The protein below binds the small molecule below.
Small molecule (SMILES): CC[C@H](C)[C@H](NC(=O)[C@@H](N)CC(=O)O)C(=O)N[C@@H](CC(N)=O)C(=O)N[C@@H](Cc1ccccc1)C(=O)N[C@@H](CO)C(=O)N[C@@H](CO)C(=O)N[C@H](C=O)CC(C)C

Sequence of chain 24.T:
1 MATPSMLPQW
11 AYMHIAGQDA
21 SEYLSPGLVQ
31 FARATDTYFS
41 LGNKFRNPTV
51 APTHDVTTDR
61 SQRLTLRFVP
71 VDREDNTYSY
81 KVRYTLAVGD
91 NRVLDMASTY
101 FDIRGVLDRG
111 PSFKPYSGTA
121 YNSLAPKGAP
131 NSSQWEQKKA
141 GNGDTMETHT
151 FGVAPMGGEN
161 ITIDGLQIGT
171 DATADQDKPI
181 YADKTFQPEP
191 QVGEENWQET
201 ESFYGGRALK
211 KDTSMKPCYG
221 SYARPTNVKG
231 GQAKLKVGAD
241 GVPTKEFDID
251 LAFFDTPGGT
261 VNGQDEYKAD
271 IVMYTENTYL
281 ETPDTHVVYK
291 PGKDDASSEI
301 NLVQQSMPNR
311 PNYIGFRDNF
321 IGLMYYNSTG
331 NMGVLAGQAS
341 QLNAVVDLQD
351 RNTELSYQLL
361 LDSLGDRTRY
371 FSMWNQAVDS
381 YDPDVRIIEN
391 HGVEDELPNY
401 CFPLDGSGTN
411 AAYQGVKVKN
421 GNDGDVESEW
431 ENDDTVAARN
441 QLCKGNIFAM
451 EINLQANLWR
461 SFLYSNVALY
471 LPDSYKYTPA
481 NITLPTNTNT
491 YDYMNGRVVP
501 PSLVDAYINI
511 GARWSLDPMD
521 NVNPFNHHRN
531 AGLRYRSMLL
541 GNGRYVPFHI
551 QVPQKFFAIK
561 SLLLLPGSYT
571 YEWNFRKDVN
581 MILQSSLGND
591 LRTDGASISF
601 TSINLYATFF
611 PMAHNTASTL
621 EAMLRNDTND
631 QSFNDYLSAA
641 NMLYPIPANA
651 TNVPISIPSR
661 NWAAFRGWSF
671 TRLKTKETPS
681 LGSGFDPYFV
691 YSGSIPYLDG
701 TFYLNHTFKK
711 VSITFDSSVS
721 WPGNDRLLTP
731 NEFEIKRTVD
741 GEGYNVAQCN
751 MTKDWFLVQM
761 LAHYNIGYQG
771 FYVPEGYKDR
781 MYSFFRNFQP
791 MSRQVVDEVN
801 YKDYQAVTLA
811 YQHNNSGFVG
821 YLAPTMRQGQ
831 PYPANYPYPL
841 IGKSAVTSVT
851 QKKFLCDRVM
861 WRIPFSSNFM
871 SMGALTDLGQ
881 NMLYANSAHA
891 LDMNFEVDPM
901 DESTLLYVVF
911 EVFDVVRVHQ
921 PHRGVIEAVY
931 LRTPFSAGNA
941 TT

Binding-site contacts:
Ligand atom CG2 contacts residue LEU637 of chain 24.T at 3.8 Å (hydrophobic).
Ligand atom CA contacts residue PHE45 of chain 24.U at 3.6 Å (hydrophobic).
Ligand atom O contacts residue ASN47 of chain 24.U at 3.3 Å (h-bond).
Ligand atom N contacts residue SER871 of chain 24.T at 3.5 Å (h-bond).
Ligand atom O contacts residue ARG46 of chain 24.U at 3.5 Å (salt-bridge).
Ligand atom CB contacts residue PHE45 of chain 24.U at 3.3 Å (hydrophobic).
Ligand atom O contacts residue ARG666 of chain 24.T at 3.1 Å (salt-bridge).
Ligand atom CG2 contacts residue TYR636 of chain 24.T at 3.4 Å (hydrophobic).
Ligand atom N contacts residue PHE45 of chain 24.U at 3.4 Å (h-bond).
Ligand atom CA contacts residue TYR636 of chain 24.T at 3.7 Å (hydrophobic).
Ligand atom CZ contacts residue ASN634 of chain 24.T at 3.8 Å.
Ligand atom CA contacts residue ASN47 of chain 24.U at 3.8 Å.
Ligand atom O contacts residue GLU911 of chain 24.T at 3.1 Å (salt-bridge).
Ligand atom C contacts residue GLY42 of chain 24.U at 3.5 Å.
Ligand atom CB contacts residue GLY42 of chain 24.U at 3.5 Å.
Ligand atom N contacts residue ARG46 of chain 24.U at 3.5 Å (salt-bridge).
Ligand atom CE1 contacts residue ASN634 of chain 24.T at 3.4 Å.
Ligand atom N contacts residue TYR636 of chain 24.T at 3.8 Å.
Ligand atom C contacts residue GLU911 of chain 24.T at 3.3 Å.
Ligand atom OD1 contacts residue ARG862 of chain 24.T at 3.1 Å.
Ligand atom CD1 contacts residue ALA20 of chain 24.U at 3.7 Å (hydrophobic).
Ligand atom O contacts residue GLY42 of chain 24.U at 2.9 Å (h-bond).
Ligand atom OD2 contacts residue SER871 of chain 24.T at 3.2 Å (h-bond).
Ligand atom N contacts residue GLY42 of chain 24.U at 3.2 Å (h-bond).
Ligand atom CD1 contacts residue SER21 of chain 24.U at 3.6 Å.
Ligand atom N contacts residue ASN47 of chain 24.U at 3.8 Å.
Ligand atom OD2 contacts residue PRO864 of chain 24.T at 3.7 Å.
Ligand atom CA contacts residue GLY42 of chain 24.U at 3.6 Å.
Ligand atom O contacts residue TYR636 of chain 24.T at 3.5 Å (h-bond).
Ligand atom O contacts residue TYR636 of chain 24.T at 3.1 Å (h-bond).
Ligand atom OD1 contacts residue ALA762 of chain 24.T at 3.5 Å.
Ligand atom CD1 contacts residue ASN634 of chain 24.T at 3.6 Å.
Ligand atom CB contacts residue GLY42 of chain 24.U at 3.7 Å.
Ligand atom OD1 contacts residue ALA874 of chain 24.T at 3.7 Å.
Ligand atom CD1 contacts residue ARG33 of chain 24.U at 3.8 Å.
Ligand atom ND2 contacts residue ARG666 of chain 24.T at 3.4 Å (salt-bridge).
Ligand atom CZ contacts residue PHE633 of chain 24.T at 3.7 Å (hydrophobic).
Ligand atom CD1 contacts residue LEU637 of chain 24.T at 3.7 Å (hydrophobic).
Ligand atom CG1 contacts residue GLU911 of chain 24.T at 3.7 Å.
Ligand atom CA contacts residue GLU911 of chain 24.T at 3.8 Å.

Sequence of chain 24.U:
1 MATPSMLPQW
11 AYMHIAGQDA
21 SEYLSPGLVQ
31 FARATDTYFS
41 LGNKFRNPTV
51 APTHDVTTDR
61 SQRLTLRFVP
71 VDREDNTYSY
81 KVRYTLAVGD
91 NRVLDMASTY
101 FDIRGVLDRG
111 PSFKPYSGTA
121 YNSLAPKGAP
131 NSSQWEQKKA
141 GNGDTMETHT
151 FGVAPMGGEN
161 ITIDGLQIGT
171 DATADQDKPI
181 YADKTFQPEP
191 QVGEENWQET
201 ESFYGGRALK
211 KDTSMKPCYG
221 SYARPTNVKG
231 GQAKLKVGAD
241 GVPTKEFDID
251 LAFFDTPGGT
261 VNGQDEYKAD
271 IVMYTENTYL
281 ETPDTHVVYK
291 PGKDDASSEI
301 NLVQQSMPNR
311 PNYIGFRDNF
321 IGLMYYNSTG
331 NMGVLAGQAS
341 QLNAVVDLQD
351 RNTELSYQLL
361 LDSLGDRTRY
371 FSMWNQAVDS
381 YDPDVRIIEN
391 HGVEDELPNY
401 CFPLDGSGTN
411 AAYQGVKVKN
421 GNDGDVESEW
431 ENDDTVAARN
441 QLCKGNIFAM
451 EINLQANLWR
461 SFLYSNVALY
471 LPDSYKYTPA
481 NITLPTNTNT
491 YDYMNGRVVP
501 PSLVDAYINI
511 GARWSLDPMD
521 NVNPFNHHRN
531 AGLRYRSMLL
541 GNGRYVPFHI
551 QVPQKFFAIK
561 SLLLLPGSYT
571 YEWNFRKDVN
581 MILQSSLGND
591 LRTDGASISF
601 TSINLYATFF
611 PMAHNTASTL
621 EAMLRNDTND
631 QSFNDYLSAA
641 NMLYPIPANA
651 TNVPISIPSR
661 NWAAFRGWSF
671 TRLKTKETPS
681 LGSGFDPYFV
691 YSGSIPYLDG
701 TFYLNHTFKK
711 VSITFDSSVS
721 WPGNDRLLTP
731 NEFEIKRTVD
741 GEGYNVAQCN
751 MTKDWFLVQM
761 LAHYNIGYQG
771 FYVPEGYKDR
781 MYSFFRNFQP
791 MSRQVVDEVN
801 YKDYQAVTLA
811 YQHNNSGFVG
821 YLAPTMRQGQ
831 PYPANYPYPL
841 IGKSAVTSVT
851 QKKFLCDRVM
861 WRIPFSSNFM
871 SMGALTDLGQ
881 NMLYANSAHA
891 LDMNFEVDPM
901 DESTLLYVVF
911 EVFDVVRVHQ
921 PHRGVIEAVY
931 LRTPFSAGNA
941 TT